A small-molecule ligand and the protein it binds are described below.
Small molecule (SMILES): O=C(O)CCCC(=O)C(=O)O

Binding-site contacts:
Ligand atom O5 contacts residue ALA61 of chain 1.C at 4.0 Å.
Ligand atom C1 contacts residue ARG63 of chain 1.C at 3.6 Å.
Ligand atom O5 contacts residue HIS195 of chain 1.C at 3.0 Å.
Ligand atom C2 contacts residue TYR265 of chain 1.C at 4.0 Å (hydrophobic).
Ligand atom C2 contacts residue HIS195 of chain 1.C at 3.7 Å.
Ligand atom O1 contacts residue ARG63 of chain 1.C at 2.9 Å (salt-bridge).
Ligand atom C5 contacts residue HIS195 of chain 1.C at 4.0 Å.
Ligand atom C6 contacts residue PHE294 of chain 1.C at 4.0 Å (hydrophobic).
Ligand atom O4 contacts residue GLN241 of chain 1.C at 3.7 Å.
Ligand atom C4 contacts residue ALA299 of chain 1.C at 3.6 Å (hydrophobic).
Ligand atom C1 contacts residue HIS195 of chain 1.C at 4.0 Å.
Ligand atom C2 contacts residue PHE303 of chain 1.C at 3.5 Å (hydrophobic).
Ligand atom O3 contacts residue HIS59 of chain 1.C at 3.2 Å (h-bond).
Ligand atom O4 contacts residue PHE294 of chain 1.C at 3.9 Å.
Ligand atom O3 contacts residue PHE294 of chain 1.C at 4.0 Å.
Ligand atom O3 contacts residue NI1 of chain 1.R at 2.2 Å (h-bond).
Ligand atom C3 contacts residue TYR265 of chain 1.C at 3.8 Å (hydrophobic).
Ligand atom C2 contacts residue PHE123 of chain 1.C at 4.0 Å (hydrophobic).
Ligand atom O2 contacts residue TYR265 of chain 1.C at 2.8 Å (h-bond).
Ligand atom C3 contacts residue HIS195 of chain 1.C at 4.1 Å.
Ligand atom O1 contacts residue PHE303 of chain 1.C at 3.5 Å.
Ligand atom C6 contacts residue NI1 of chain 1.R at 2.8 Å.
Ligand atom C6 contacts residue GLN241 of chain 1.C at 3.6 Å.
Ligand atom O3 contacts residue GLU267 of chain 1.C at 2.9 Å (salt-bridge).
Ligand atom C5 contacts residue NI1 of chain 1.R at 2.8 Å.
Ligand atom O2 contacts residue PHE303 of chain 1.C at 3.2 Å.
Ligand atom C6 contacts residue GLU267 of chain 1.C at 3.8 Å.
Ligand atom C3 contacts residue PHE303 of chain 1.C at 3.8 Å (hydrophobic).
Ligand atom O3 contacts residue GLN241 of chain 1.C at 2.7 Å (h-bond).
Ligand atom C1 contacts residue PHE303 of chain 1.C at 3.3 Å (hydrophobic).
Ligand atom O5 contacts residue HIS59 of chain 1.C at 3.5 Å (h-bond).
Ligand atom O1 contacts residue ASN194 of chain 1.C at 3.0 Å (h-bond).
Ligand atom O4 contacts residue ALA299 of chain 1.C at 3.1 Å.
Ligand atom C1 contacts residue ASN194 of chain 1.C at 3.2 Å.
Ligand atom O2 contacts residue ASN194 of chain 1.C at 3.2 Å (h-bond).
Ligand atom C4 contacts residue PHE123 of chain 1.C at 3.8 Å (hydrophobic).
Ligand atom O2 contacts residue ARG63 of chain 1.C at 2.8 Å (salt-bridge).
Ligand atom O5 contacts residue GLU267 of chain 1.C at 3.9 Å.
Ligand atom C1 contacts residue TYR265 of chain 1.C at 3.6 Å (hydrophobic).
Ligand atom O5 contacts residue NI1 of chain 1.R at 2.2 Å (h-bond).

Sequence of chain 1.C:
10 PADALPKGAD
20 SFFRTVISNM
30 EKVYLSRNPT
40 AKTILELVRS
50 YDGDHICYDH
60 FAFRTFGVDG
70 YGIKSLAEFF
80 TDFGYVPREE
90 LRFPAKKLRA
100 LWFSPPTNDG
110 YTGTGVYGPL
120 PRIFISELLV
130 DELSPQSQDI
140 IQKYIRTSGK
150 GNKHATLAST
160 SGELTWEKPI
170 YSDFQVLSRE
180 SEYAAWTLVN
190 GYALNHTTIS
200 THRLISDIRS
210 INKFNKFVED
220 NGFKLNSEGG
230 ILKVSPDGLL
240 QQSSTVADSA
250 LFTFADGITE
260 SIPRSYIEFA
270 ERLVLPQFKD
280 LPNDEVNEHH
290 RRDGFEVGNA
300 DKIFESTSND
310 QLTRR